Sequence of chain 1.B:
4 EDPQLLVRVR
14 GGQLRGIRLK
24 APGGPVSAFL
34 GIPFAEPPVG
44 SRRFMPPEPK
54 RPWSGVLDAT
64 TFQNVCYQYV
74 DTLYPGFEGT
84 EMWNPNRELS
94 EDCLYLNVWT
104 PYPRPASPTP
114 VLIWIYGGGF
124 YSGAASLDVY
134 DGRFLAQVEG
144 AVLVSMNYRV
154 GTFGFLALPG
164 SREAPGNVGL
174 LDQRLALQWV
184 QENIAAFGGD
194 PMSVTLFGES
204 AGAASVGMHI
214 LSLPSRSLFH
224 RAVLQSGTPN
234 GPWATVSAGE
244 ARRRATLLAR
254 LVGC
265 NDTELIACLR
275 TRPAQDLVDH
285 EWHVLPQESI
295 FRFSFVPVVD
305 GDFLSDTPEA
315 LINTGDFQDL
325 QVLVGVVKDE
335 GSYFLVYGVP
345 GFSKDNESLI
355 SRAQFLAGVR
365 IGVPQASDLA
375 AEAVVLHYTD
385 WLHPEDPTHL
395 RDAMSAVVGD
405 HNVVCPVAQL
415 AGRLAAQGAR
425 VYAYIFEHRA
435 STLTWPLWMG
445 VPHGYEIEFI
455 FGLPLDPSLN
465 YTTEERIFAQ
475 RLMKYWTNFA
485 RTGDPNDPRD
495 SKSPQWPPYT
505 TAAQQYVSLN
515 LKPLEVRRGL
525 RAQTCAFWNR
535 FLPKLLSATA

This small molecule binds to this protein.
Small molecule (SMILES): CCO[PH](=O)N(C)C

Binding-site contacts:
Ligand atom C4 contacts residue TYR124 of chain 1.B at 4.2 Å (hydrophobic).
Ligand atom C3 contacts residue GLY122 of chain 1.B at 3.6 Å.
Ligand atom N1 contacts residue PHE338 of chain 1.B at 4.4 Å.
Ligand atom C3 contacts residue PHE338 of chain 1.B at 4.1 Å (hydrophobic).
Ligand atom C2 contacts residue ALA204 of chain 1.B at 4.0 Å (hydrophobic).
Ligand atom C2 contacts residue PHE295 of chain 1.B at 3.9 Å (hydrophobic).
Ligand atom O2 contacts residue GLY121 of chain 1.B at 3.9 Å.
Ligand atom O1 contacts residue SER203 of chain 1.B at 2.2 Å (h-bond).
Ligand atom C4 contacts residue GLY121 of chain 1.B at 4.0 Å.
Ligand atom O2 contacts residue HIS447 of chain 1.B at 4.1 Å.
Ligand atom C1 contacts residue SER203 of chain 1.B at 3.0 Å.
Ligand atom C2 contacts residue GLY122 of chain 1.B at 3.7 Å.
Ligand atom N1 contacts residue GLY122 of chain 1.B at 4.2 Å.
Ligand atom C2 contacts residue TRP236 of chain 1.B at 3.8 Å (hydrophobic).
Ligand atom P1 contacts residue GLY121 of chain 1.B at 3.9 Å.
Ligand atom C2 contacts residue SER203 of chain 1.B at 2.8 Å.
Ligand atom P1 contacts residue SER203 of chain 1.B at 1.6 Å.
Ligand atom O1 contacts residue GLY122 of chain 1.B at 2.7 Å (h-bond).
Ligand atom P1 contacts residue ALA204 of chain 1.B at 3.7 Å.
Ligand atom N1 contacts residue ALA204 of chain 1.B at 4.2 Å.
Ligand atom C1 contacts residue HIS447 of chain 1.B at 3.7 Å.
Ligand atom P1 contacts residue GLY122 of chain 1.B at 3.8 Å.
Ligand atom C1 contacts residue PHE295 of chain 1.B at 3.3 Å (hydrophobic).
Ligand atom C4 contacts residue PHE338 of chain 1.B at 4.1 Å (hydrophobic).
Ligand atom N1 contacts residue SER203 of chain 1.B at 2.0 Å (h-bond).
Ligand atom N1 contacts residue PHE295 of chain 1.B at 4.3 Å.
Ligand atom O1 contacts residue GLY120 of chain 1.B at 3.8 Å.
Ligand atom O1 contacts residue ALA204 of chain 1.B at 2.9 Å (h-bond).
Ligand atom C1 contacts residue PHE338 of chain 1.B at 3.4 Å (hydrophobic).
Ligand atom C3 contacts residue SER203 of chain 1.B at 4.0 Å.
Ligand atom C2 contacts residue PHE297 of chain 1.B at 3.6 Å (hydrophobic).
Ligand atom O2 contacts residue GLY122 of chain 1.B at 4.1 Å.
Ligand atom O2 contacts residue SER203 of chain 1.B at 2.9 Å (h-bond).
Ligand atom C3 contacts residue GLY121 of chain 1.B at 3.7 Å.
Ligand atom C1 contacts residue PHE297 of chain 1.B at 4.3 Å (hydrophobic).
Ligand atom O1 contacts residue GLY121 of chain 1.B at 2.9 Å (h-bond).
Ligand atom N1 contacts residue PHE297 of chain 1.B at 4.3 Å.